Sequence of chain 18.F:
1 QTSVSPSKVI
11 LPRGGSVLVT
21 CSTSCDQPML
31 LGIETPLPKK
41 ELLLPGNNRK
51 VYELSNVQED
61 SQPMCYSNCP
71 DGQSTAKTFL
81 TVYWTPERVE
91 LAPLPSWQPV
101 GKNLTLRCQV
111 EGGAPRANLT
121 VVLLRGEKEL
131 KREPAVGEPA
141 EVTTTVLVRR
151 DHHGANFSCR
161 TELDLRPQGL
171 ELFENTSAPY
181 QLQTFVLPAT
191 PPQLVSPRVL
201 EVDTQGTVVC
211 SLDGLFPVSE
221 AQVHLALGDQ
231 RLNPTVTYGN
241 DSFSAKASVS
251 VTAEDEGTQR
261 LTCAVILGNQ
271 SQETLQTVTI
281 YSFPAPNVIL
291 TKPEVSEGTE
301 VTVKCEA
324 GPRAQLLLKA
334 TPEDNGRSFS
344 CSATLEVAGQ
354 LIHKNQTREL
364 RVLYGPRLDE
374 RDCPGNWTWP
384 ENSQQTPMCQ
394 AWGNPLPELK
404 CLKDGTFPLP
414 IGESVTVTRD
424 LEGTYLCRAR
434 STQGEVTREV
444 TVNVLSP

Binding-site contacts:
Ligand atom N2 contacts residue ASN103 of chain 18.F at 3.8 Å.
Ligand atom C1 contacts residue ASN103 of chain 18.F at 1.7 Å.
Ligand atom C1 contacts residue THR145 of chain 18.F at 3.4 Å.
Ligand atom O5 contacts residue THR145 of chain 18.F at 4.0 Å.
Ligand atom C7 contacts residue LEU147 of chain 18.F at 3.1 Å (hydrophobic).
Ligand atom C3 contacts residue ASN103 of chain 18.F at 4.5 Å.
Ligand atom C5 contacts residue ASN103 of chain 18.F at 4.0 Å.
Ligand atom C3 contacts residue THR145 of chain 18.F at 4.1 Å.
Ligand atom C2 contacts residue ASN103 of chain 18.F at 3.2 Å.
Ligand atom O5 contacts residue ASN103 of chain 18.F at 2.6 Å (h-bond).
Ligand atom C2 contacts residue LEU147 of chain 18.F at 4.3 Å (hydrophobic).
Ligand atom C8 contacts residue LEU147 of chain 18.F at 3.4 Å (hydrophobic).
Ligand atom O7 contacts residue LEU147 of chain 18.F at 3.0 Å.
Ligand atom N2 contacts residue LEU147 of chain 18.F at 3.6 Å.
Ligand atom C5 contacts residue THR145 of chain 18.F at 4.0 Å.
Ligand atom C8 contacts residue VAL146 of chain 18.F at 4.5 Å (hydrophobic).
Ligand atom C2 contacts residue THR145 of chain 18.F at 4.1 Å.
Ligand atom N2 contacts residue THR145 of chain 18.F at 4.0 Å.

The protein below binds the small molecule below.
Small molecule (SMILES): CC(=O)N[C@@H]1[C@@H](O)[C@H](O)[C@@H](CO)O[C@H]1O